Sequence of chain 2.J:
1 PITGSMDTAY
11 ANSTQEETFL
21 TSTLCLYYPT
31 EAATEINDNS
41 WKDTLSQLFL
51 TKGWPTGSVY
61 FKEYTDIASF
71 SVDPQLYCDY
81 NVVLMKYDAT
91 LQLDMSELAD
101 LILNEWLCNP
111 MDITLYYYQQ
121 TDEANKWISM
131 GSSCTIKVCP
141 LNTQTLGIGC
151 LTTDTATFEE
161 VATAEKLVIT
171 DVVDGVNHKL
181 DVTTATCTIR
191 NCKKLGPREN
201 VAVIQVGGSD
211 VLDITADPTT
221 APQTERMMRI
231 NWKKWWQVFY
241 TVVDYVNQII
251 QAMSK

The protein below binds the small molecule below.
Small molecule (SMILES): CC(=O)N[C@H]1[C@H](O[C@H]2[C@H](O)[C@@H](NC(C)=O)CO[C@@H]2CO)O[C@H](CO)[C@@H](O)[C@@H]1O

Binding-site contacts:
Ligand atom C1 contacts residue ASN12 of chain 2.J at 2.1 Å.
Ligand atom C2 contacts residue ASN12 of chain 2.J at 3.2 Å.
Ligand atom C7 contacts residue ASN12 of chain 2.J at 3.9 Å.
Ligand atom C5 contacts residue ASN12 of chain 2.J at 4.1 Å.
Ligand atom N2 contacts residue ASN12 of chain 2.J at 3.8 Å.
Ligand atom O5 contacts residue ASN12 of chain 2.J at 2.7 Å (h-bond).
Ligand atom O7 contacts residue ASN12 of chain 2.J at 3.7 Å.